Binding-site contacts:
Ligand atom O5 contacts residue GLN421 of chain 1.B at 4.4 Å.
Ligand atom N2 contacts residue ASN457 of chain 1.B at 3.0 Å (h-bond).
Ligand atom C5 contacts residue GLN421 of chain 1.B at 3.9 Å.
Ligand atom C7 contacts residue ASN457 of chain 1.B at 4.2 Å.
Ligand atom O5 contacts residue ASN457 of chain 1.B at 2.3 Å (h-bond).
Ligand atom C3 contacts residue ASN457 of chain 1.B at 3.9 Å.
Ligand atom C2 contacts residue ASN457 of chain 1.B at 2.6 Å.
Ligand atom C8 contacts residue GLN447 of chain 1.B at 4.1 Å.
Ligand atom C5 contacts residue ASN457 of chain 1.B at 3.6 Å.
Ligand atom O6 contacts residue HIS407 of chain 1.B at 3.2 Å (h-bond).
Ligand atom C4 contacts residue ASN457 of chain 1.B at 4.3 Å.
Ligand atom C1 contacts residue GLN421 of chain 1.B at 4.5 Å.
Ligand atom C1 contacts residue ASN457 of chain 1.B at 1.4 Å.
Ligand atom O6 contacts residue ASN457 of chain 1.B at 4.5 Å.
Ligand atom O6 contacts residue THR419 of chain 1.B at 3.6 Å.
Ligand atom C6 contacts residue HIS407 of chain 1.B at 3.2 Å.
Ligand atom C5 contacts residue HIS407 of chain 1.B at 4.1 Å.

This protein binds this small molecule.
Small molecule (SMILES): CC(=O)N[C@H]1[C@H](O[C@H]2[C@H](O)[C@@H](NC(C)=O)CO[C@@H]2CO)O[C@H](CO)[C@@H](O[C@@H]2O[C@H](CO[C@H]3O[C@H](CO)[C@@H](O)[C@H](O)[C@@H]3O)[C@@H](O)[C@H](O[C@H]3O[C@H](CO)[C@@H](O)[C@H](O)[C@@H]3O)[C@@H]2O)[C@@H]1O

Sequence of chain 1.B:
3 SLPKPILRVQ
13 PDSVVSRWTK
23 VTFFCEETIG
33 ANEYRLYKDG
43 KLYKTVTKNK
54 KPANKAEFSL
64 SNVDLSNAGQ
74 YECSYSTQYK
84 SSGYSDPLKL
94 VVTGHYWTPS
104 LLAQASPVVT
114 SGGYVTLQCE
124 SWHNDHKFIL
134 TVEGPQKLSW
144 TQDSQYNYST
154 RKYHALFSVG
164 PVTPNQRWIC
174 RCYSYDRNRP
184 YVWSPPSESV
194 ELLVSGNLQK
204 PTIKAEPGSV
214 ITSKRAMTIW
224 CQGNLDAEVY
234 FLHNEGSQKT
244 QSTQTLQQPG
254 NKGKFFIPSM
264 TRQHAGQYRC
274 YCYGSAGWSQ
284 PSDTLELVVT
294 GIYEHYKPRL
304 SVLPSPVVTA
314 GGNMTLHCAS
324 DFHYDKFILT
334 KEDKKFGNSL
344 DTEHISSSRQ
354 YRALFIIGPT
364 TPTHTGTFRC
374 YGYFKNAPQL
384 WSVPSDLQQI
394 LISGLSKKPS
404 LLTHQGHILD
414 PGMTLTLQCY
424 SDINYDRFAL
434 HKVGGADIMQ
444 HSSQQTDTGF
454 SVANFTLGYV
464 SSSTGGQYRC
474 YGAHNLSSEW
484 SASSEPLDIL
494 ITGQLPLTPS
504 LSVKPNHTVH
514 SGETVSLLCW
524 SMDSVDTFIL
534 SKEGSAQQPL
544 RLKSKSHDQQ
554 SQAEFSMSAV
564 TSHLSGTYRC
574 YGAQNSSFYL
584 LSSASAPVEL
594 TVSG